Sequence of chain 1.A:
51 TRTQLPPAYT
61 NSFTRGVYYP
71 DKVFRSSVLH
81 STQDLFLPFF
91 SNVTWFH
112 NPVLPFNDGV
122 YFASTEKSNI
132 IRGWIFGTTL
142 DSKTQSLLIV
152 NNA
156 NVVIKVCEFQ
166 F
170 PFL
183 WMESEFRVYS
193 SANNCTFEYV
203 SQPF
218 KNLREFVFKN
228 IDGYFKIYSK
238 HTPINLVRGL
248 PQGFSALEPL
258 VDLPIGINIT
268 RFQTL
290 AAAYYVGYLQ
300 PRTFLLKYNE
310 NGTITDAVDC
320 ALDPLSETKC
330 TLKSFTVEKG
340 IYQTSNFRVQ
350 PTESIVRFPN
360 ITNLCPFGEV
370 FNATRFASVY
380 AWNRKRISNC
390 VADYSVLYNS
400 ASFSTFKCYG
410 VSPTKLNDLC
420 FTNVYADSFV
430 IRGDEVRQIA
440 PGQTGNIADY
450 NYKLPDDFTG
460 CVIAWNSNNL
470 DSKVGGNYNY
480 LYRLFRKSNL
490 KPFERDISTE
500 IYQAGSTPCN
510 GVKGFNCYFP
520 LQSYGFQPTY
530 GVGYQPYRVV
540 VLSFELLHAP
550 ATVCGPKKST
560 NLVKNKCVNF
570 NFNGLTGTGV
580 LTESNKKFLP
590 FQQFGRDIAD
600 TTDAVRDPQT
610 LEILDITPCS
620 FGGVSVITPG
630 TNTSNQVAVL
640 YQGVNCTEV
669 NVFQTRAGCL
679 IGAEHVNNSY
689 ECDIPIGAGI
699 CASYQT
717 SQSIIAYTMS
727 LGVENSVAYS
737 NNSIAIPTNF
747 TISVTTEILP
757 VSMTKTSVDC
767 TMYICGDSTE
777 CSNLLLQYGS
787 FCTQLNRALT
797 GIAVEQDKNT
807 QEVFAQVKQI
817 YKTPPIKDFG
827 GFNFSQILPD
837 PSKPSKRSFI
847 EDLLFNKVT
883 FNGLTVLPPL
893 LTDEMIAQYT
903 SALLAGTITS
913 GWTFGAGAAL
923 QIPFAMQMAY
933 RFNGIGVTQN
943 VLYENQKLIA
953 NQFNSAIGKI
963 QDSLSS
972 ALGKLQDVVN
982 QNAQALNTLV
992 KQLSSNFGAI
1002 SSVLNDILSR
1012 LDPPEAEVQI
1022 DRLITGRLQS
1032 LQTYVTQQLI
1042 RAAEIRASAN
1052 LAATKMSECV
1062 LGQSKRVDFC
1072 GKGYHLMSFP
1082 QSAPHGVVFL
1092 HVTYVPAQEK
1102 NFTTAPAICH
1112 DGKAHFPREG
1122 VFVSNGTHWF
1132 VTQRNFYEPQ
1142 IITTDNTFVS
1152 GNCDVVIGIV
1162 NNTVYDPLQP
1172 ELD

Binding-site contacts:
Ligand atom C2 contacts residue ASN685 of chain 1.A at 2.5 Å.
Ligand atom C8 contacts residue HIS683 of chain 1.A at 3.6 Å.
Ligand atom C5 contacts residue ASN685 of chain 1.A at 3.7 Å.
Ligand atom N2 contacts residue VAL684 of chain 1.A at 4.5 Å.
Ligand atom O7 contacts residue HIS683 of chain 1.A at 2.8 Å (h-bond).
Ligand atom O7 contacts residue VAL684 of chain 1.A at 3.4 Å (h-bond).
Ligand atom C1 contacts residue ASN685 of chain 1.A at 1.4 Å.
Ligand atom C8 contacts residue ASN685 of chain 1.A at 3.7 Å.
Ligand atom C7 contacts residue VAL684 of chain 1.A at 4.0 Å (hydrophobic).
Ligand atom C7 contacts residue HIS683 of chain 1.A at 3.6 Å.
Ligand atom N2 contacts residue ASN685 of chain 1.A at 2.9 Å (h-bond).
Ligand atom O7 contacts residue ASN685 of chain 1.A at 4.1 Å.
Ligand atom C4 contacts residue ASN685 of chain 1.A at 4.3 Å.
Ligand atom C3 contacts residue ASN685 of chain 1.A at 3.8 Å.
Ligand atom O5 contacts residue ASN685 of chain 1.A at 2.4 Å (h-bond).
Ligand atom C7 contacts residue ASN685 of chain 1.A at 3.8 Å.
Ligand atom C8 contacts residue VAL684 of chain 1.A at 4.2 Å (hydrophobic).
Ligand atom N2 contacts residue HIS683 of chain 1.A at 4.4 Å.

The protein below binds the small molecule below.
Small molecule (SMILES): CC(=O)N[C@@H]1[C@@H](O)[C@H](O)[C@@H](CO)O[C@H]1O